Sequence of chain 1.B:
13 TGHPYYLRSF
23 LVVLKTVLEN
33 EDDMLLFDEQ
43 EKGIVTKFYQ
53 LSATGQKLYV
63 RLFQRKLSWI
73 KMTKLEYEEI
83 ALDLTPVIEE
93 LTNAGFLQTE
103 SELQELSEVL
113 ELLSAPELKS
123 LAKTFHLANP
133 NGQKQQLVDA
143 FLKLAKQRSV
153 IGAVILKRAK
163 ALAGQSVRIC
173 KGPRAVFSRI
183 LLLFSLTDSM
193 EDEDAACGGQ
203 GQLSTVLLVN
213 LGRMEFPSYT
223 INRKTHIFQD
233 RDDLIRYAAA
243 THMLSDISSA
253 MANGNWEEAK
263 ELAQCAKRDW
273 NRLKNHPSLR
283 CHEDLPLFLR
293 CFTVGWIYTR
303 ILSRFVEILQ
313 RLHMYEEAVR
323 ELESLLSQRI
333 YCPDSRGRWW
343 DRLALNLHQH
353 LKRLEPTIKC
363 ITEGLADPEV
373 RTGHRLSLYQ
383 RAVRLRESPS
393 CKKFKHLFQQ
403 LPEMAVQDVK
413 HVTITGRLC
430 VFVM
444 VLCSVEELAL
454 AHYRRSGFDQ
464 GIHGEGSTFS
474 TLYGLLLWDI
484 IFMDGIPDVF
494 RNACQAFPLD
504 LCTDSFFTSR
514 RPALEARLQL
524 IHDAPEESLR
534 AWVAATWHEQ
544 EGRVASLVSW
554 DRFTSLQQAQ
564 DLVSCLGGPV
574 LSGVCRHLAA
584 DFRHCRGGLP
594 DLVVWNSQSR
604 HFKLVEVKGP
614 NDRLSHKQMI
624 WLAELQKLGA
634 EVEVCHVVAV

Binding-site contacts:
Ligand atom C5' contacts residue ARG313 of chain 1.B at 3.9 Å.
Ligand atom OP1 contacts residue ARG383 of chain 1.B at 2.9 Å (salt-bridge).
Ligand atom C4 contacts residue ARG616 of chain 1.B at 3.3 Å.
Ligand atom O3' contacts residue HIS352 of chain 1.B at 4.0 Å.
Ligand atom OP2 contacts residue ARG383 of chain 1.B at 3.8 Å.
Ligand atom N3 contacts residue ARG616 of chain 1.B at 3.8 Å.
Ligand atom O5' contacts residue ARG386 of chain 1.B at 3.7 Å.
Ligand atom C8 contacts residue ARG616 of chain 1.B at 3.6 Å.
Ligand atom OP1 contacts residue ARG386 of chain 1.B at 3.2 Å (salt-bridge).
Ligand atom OP1 contacts residue LEU347 of chain 1.B at 4.0 Å.
Ligand atom C5 contacts residue ARG616 of chain 1.B at 3.1 Å.
Ligand atom C5 contacts residue ARG616 of chain 1.B at 3.2 Å.
Ligand atom OP1 contacts residue ARG344 of chain 1.B at 3.1 Å (salt-bridge).
Ligand atom P contacts residue HIS352 of chain 1.B at 3.8 Å.
Ligand atom OP1 contacts residue LEU347 of chain 1.B at 3.9 Å.
Ligand atom OP2 contacts residue ARG313 of chain 1.B at 4.0 Å.
Ligand atom C6 contacts residue ARG616 of chain 1.B at 3.2 Å.
Ligand atom O5' contacts residue LEU347 of chain 1.B at 3.9 Å.
Ligand atom O3' contacts residue ARG313 of chain 1.B at 3.1 Å (salt-bridge).
Ligand atom OP1 contacts residue GLN351 of chain 1.B at 3.8 Å.
Ligand atom OP1 contacts residue ARG313 of chain 1.B at 3.6 Å.
Ligand atom C3' contacts residue ARG313 of chain 1.B at 3.3 Å.
Ligand atom P contacts residue ARG344 of chain 1.B at 3.7 Å.
Ligand atom P contacts residue ARG386 of chain 1.B at 4.0 Å.
Ligand atom OP1 contacts residue HIS352 of chain 1.B at 2.6 Å (h-bond).
Ligand atom C5' contacts residue GLN351 of chain 1.B at 3.8 Å.
Ligand atom C5' contacts residue ARG386 of chain 1.B at 3.6 Å.
Ligand atom OP2 contacts residue LEU347 of chain 1.B at 3.9 Å.
Ligand atom P contacts residue HIS315 of chain 1.B at 4.2 Å.
Ligand atom OP2 contacts residue ARG344 of chain 1.B at 3.4 Å (salt-bridge).
Ligand atom N4 contacts residue ARG616 of chain 1.B at 3.6 Å (salt-bridge).
Ligand atom C6 contacts residue ARG616 of chain 1.B at 3.7 Å.
Ligand atom O5' contacts residue ARG313 of chain 1.B at 3.8 Å.
Ligand atom P contacts residue ARG313 of chain 1.B at 4.0 Å.
Ligand atom N7 contacts residue ARG616 of chain 1.B at 2.4 Å (salt-bridge).
Ligand atom P contacts residue ARG383 of chain 1.B at 3.8 Å.
Ligand atom OP1 contacts residue HIS315 of chain 1.B at 3.1 Å.
Ligand atom O6 contacts residue ARG616 of chain 1.B at 2.7 Å (salt-bridge).
Ligand atom N1 contacts residue ARG616 of chain 1.B at 4.2 Å.
Ligand atom OP1 contacts residue ARG386 of chain 1.B at 4.1 Å.

A small-molecule ligand and the protein it binds are described below.
Small molecule (SMILES): Cc1cn([C@H]2C[C@H](O[P](=O)(O)OC[C@H]3O[C@@H](n4cnc5c(=O)nc(N)[nH]c54)C[C@@H]3O)[C@@H](CO[P](=O)(O)O[C@H]3C[C@H](n4cnc5c(=O)nc(N)[nH]c54)O[C@@H]3CO[P](=O)(O)O[C@H]3C[C@H](n4ccc(N)nc4=O)O[C@@H]3CO[P](=O)(O)O[C@H]3C[C@H](n4cnc5c(=O)nc(N)[nH]c54)O[C@@H]3CO[P](=O)(O)O[C@H]3C[C@H](n4cnc5c(=O)nc(N)[nH]c54)O[C@@H]3CO[P](=O)(O)O[C@H]3C[C@H](n4cnc5c(N)ncnc54)O[C@@H]3CO)O2)c(=O)[nH]c1=O